Sequence of chain 1.A:
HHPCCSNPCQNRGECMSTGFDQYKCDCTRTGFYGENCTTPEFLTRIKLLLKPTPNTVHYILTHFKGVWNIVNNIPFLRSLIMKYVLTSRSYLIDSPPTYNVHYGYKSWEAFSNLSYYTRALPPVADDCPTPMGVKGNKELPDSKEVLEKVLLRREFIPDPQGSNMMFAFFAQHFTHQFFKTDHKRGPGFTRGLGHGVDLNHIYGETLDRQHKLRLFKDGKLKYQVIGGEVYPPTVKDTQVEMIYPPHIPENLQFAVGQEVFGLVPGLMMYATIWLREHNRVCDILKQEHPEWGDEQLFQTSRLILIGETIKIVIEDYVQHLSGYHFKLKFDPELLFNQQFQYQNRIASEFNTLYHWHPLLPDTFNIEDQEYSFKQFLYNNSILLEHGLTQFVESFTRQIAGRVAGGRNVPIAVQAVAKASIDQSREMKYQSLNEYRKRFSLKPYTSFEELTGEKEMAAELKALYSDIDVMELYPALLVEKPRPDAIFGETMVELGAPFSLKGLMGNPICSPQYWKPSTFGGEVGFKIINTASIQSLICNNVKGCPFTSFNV

Binding-site contacts:
Ligand atom O5 contacts residue TYR139 of chain 1.B at 3.7 Å.
Ligand atom C1 contacts residue SER138 of chain 1.B at 4.3 Å.
Ligand atom C4 contacts residue ASN136 of chain 1.B at 4.2 Å.
Ligand atom C1 contacts residue TYR139 of chain 1.B at 4.2 Å (hydrophobic).
Ligand atom O7 contacts residue ARG208 of chain 1.B at 4.2 Å.
Ligand atom C3 contacts residue ARG208 of chain 1.B at 3.8 Å.
Ligand atom C5 contacts residue ARG208 of chain 1.B at 4.2 Å.
Ligand atom C5 contacts residue LEU230 of chain 1.A at 4.2 Å (hydrophobic).
Ligand atom C1 contacts residue ARG208 of chain 1.B at 3.8 Å.
Ligand atom C7 contacts residue ARG208 of chain 1.B at 4.0 Å.
Ligand atom C5 contacts residue PHE212 of chain 1.B at 4.0 Å (hydrophobic).
Ligand atom C1 contacts residue GLU132 of chain 1.B at 3.7 Å.
Ligand atom C2 contacts residue ARG208 of chain 1.B at 3.9 Å.
Ligand atom C3 contacts residue ASN136 of chain 1.B at 3.7 Å.
Ligand atom O5 contacts residue ASN136 of chain 1.B at 2.3 Å (h-bond).
Ligand atom C2 contacts residue GLU132 of chain 1.B at 4.2 Å.
Ligand atom O6 contacts residue LEU230 of chain 1.A at 3.9 Å.
Ligand atom O4 contacts residue ARG208 of chain 1.B at 2.9 Å (salt-bridge).
Ligand atom C5 contacts residue ASN136 of chain 1.B at 3.6 Å.
Ligand atom O5 contacts residue PHE212 of chain 1.B at 4.3 Å.
Ligand atom O6 contacts residue ASP231 of chain 1.A at 4.1 Å.
Ligand atom O7 contacts residue LEU230 of chain 1.A at 3.7 Å.
Ligand atom O6 contacts residue TYR139 of chain 1.B at 3.7 Å.
Ligand atom C1 contacts residue ASN136 of chain 1.B at 1.4 Å.
Ligand atom O3 contacts residue ARG208 of chain 1.B at 4.3 Å.
Ligand atom C8 contacts residue ARG208 of chain 1.B at 2.8 Å.
Ligand atom N2 contacts residue ASN136 of chain 1.B at 2.9 Å (h-bond).
Ligand atom O5 contacts residue GLU132 of chain 1.B at 3.6 Å (salt-bridge).
Ligand atom O7 contacts residue ASN136 of chain 1.B at 3.8 Å.
Ligand atom N2 contacts residue ARG208 of chain 1.B at 4.4 Å.
Ligand atom C6 contacts residue TYR139 of chain 1.B at 3.8 Å (hydrophobic).
Ligand atom C4 contacts residue LEU230 of chain 1.A at 4.0 Å (hydrophobic).
Ligand atom C4 contacts residue ARG208 of chain 1.B at 3.9 Å.
Ligand atom C2 contacts residue LEU230 of chain 1.A at 4.2 Å (hydrophobic).
Ligand atom O5 contacts residue LEU230 of chain 1.A at 4.3 Å.
Ligand atom C6 contacts residue PHE212 of chain 1.B at 3.7 Å (hydrophobic).
Ligand atom C7 contacts residue ASN136 of chain 1.B at 3.5 Å.
Ligand atom C6 contacts residue LEU230 of chain 1.A at 3.8 Å (hydrophobic).
Ligand atom O3 contacts residue LEU230 of chain 1.A at 4.3 Å.
Ligand atom C2 contacts residue ASN136 of chain 1.B at 2.4 Å.

Sequence of chain 1.B:
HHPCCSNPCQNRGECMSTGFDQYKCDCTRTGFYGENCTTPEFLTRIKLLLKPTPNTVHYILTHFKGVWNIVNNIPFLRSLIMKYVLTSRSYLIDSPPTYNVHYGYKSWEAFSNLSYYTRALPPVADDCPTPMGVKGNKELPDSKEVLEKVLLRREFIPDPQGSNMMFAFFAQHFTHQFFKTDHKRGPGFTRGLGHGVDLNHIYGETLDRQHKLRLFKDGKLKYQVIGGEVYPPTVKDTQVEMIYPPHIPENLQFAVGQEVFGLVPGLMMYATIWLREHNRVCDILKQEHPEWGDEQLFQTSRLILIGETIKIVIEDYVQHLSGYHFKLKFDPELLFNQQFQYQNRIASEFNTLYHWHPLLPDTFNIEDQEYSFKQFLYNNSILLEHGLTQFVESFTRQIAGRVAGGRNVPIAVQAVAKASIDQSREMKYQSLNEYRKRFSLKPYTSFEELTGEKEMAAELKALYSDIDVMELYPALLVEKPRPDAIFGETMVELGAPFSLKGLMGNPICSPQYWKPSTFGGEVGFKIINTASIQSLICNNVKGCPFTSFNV

This small molecule binds to this protein.
Small molecule (SMILES): CC(=O)N[C@H]1[C@H](O[C@H]2[C@H](O)[C@@H](NC(C)=O)CO[C@@H]2CO)O[C@H](CO)[C@@H](O)[C@@H]1O